Sequence of chain 30.C:
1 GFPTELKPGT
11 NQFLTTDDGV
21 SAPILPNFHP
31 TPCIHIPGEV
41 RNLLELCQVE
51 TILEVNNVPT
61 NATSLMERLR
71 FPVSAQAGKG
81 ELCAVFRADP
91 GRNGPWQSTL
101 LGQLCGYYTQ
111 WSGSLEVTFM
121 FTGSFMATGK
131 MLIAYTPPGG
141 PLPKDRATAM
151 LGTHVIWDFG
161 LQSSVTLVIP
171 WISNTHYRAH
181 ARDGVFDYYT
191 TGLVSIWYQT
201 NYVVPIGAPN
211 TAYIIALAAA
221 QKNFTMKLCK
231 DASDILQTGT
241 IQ

Binding-site contacts:
Ligand atom CAN contacts residue ILE111 of chain 29.A at 3.8 Å (hydrophobic).
Ligand atom CAK contacts residue PHE135 of chain 29.A at 3.6 Å (hydrophobic).
Ligand atom CAH contacts residue PHE155 of chain 29.A at 3.7 Å (hydrophobic).
Ligand atom NBB contacts residue TRP203 of chain 29.A at 3.9 Å.
Ligand atom CAS contacts residue TRP203 of chain 29.A at 3.5 Å (hydrophobic).
Ligand atom CAS contacts residue TYR201 of chain 29.A at 3.7 Å (hydrophobic).
Ligand atom CAI contacts residue PHE135 of chain 29.A at 3.7 Å (hydrophobic).
Ligand atom CAR contacts residue TYR201 of chain 29.A at 3.5 Å (hydrophobic).
Ligand atom CBA contacts residue ASN228 of chain 29.A at 3.8 Å.
Ligand atom CAL contacts residue PRO177 of chain 29.A at 3.7 Å (hydrophobic).
Ligand atom CAA contacts residue PRO177 of chain 29.A at 3.3 Å (hydrophobic).
Ligand atom CAG contacts residue GLN202 of chain 29.A at 3.5 Å.
Ligand atom CAG contacts residue TRP203 of chain 29.A at 3.6 Å (hydrophobic).
Ligand atom CAI contacts residue VAL192 of chain 29.A at 3.9 Å (hydrophobic).
Ligand atom OAB contacts residue ASP112 of chain 29.A at 3.6 Å.
Ligand atom CAP contacts residue PHE135 of chain 29.A at 3.6 Å (hydrophobic).
Ligand atom CAC contacts residue PHE233 of chain 29.A at 3.9 Å (hydrophobic).
Ligand atom NBC contacts residue TRP203 of chain 29.A at 3.2 Å.
Ligand atom OAB contacts residue ILE113 of chain 29.A at 3.2 Å (h-bond).
Ligand atom CBA contacts residue TRP203 of chain 29.A at 3.3 Å (hydrophobic).
Ligand atom CAD contacts residue ASP112 of chain 29.A at 3.7 Å.
Ligand atom CAE contacts residue ASN228 of chain 29.A at 3.4 Å.
Ligand atom CAA contacts residue VAL179 of chain 29.A at 3.3 Å (hydrophobic).
Ligand atom NAT contacts residue PHE155 of chain 29.A at 3.9 Å.
Ligand atom CAC contacts residue PHE137 of chain 29.A at 3.8 Å (hydrophobic).
Ligand atom CAX contacts residue TRP203 of chain 29.A at 3.5 Å (hydrophobic).
Ligand atom CAG contacts residue ASN228 of chain 29.A at 3.2 Å.
Ligand atom OAW contacts residue ILE111 of chain 29.A at 3.9 Å.
Ligand atom CAL contacts residue PHE155 of chain 29.A at 3.7 Å (hydrophobic).
Ligand atom CAA contacts residue TYR153 of chain 29.A at 3.7 Å (hydrophobic).
Ligand atom CAJ contacts residue PHE155 of chain 29.A at 3.8 Å (hydrophobic).
Ligand atom CAA contacts residue SER178 of chain 29.A at 3.5 Å.
Ligand atom OAB contacts residue TRP203 of chain 29.A at 3.8 Å.
Ligand atom CAF contacts residue ASP112 of chain 29.A at 3.6 Å.
Ligand atom CAP contacts residue ILE111 of chain 29.A at 3.6 Å (hydrophobic).
Ligand atom CAF contacts residue TRP203 of chain 29.A at 3.8 Å (hydrophobic).
Ligand atom OAW contacts residue MET195 of chain 29.A at 3.3 Å.
Ligand atom CAS contacts residue ASN228 of chain 29.A at 3.7 Å.
Ligand atom CAD contacts residue THR114 of chain 29.A at 3.6 Å.
Ligand atom CAE contacts residue GLN202 of chain 29.A at 3.4 Å.

This small molecule binds to this protein.
Small molecule (SMILES): CCO/N=C/c1ccc(OCCCCCN2CCN(c3ccncc3)C2=O)cc1

Sequence of chain 29.C:
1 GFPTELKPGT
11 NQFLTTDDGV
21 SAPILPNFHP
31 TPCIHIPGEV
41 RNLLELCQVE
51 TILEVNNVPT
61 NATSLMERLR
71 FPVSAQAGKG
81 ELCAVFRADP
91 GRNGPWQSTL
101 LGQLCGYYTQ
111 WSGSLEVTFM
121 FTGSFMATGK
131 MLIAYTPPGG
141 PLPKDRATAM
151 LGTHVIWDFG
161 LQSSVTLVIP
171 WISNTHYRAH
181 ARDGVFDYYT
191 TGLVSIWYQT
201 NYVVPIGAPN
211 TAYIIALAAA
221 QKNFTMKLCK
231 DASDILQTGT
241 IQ

Sequence of chain 29.A:
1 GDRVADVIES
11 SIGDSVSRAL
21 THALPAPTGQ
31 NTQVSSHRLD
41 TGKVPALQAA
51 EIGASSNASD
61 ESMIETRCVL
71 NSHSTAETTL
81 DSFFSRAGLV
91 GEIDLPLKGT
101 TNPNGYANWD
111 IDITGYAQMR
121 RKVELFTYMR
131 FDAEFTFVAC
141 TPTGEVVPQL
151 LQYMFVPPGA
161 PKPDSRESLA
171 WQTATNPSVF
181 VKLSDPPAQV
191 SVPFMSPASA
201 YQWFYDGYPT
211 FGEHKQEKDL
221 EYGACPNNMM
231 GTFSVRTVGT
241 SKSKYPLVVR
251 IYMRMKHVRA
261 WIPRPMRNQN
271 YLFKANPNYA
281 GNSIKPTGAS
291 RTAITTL